The protein below binds the small molecule below.
Small molecule (SMILES): OCCc1ccc(O)c(O)c1

Binding-site contacts:
Ligand atom CAG contacts residue ARG87 of chain 1.B at 3.7 Å.
Ligand atom CAD contacts residue ALA88 of chain 1.B at 4.1 Å (hydrophobic).
Ligand atom OAC contacts residue GLN86 of chain 1.B at 2.7 Å (h-bond).
Ligand atom CAJ contacts residue ALA88 of chain 1.B at 3.6 Å (hydrophobic).
Ligand atom CAF contacts residue ALA88 of chain 1.B at 3.8 Å (hydrophobic).
Ligand atom OAB contacts residue ALA88 of chain 1.B at 4.4 Å.
Ligand atom OAA contacts residue GLU384 of chain 1.B at 3.3 Å (salt-bridge).
Ligand atom CAF contacts residue ARG87 of chain 1.B at 3.7 Å.
Ligand atom CAK contacts residue ALA88 of chain 1.B at 4.0 Å (hydrophobic).
Ligand atom OAC contacts residue TYR85 of chain 1.B at 3.8 Å.
Ligand atom CAF contacts residue LYS151 of chain 1.B at 3.7 Å.
Ligand atom CAF contacts residue GLN86 of chain 1.B at 3.2 Å.
Ligand atom CAI contacts residue ALA88 of chain 1.B at 4.0 Å (hydrophobic).
Ligand atom OAA contacts residue GLN86 of chain 1.B at 3.8 Å.
Ligand atom CAJ contacts residue GLN86 of chain 1.B at 3.4 Å.
Ligand atom CAE contacts residue ALA88 of chain 1.B at 4.2 Å (hydrophobic).
Ligand atom OAC contacts residue LYS151 of chain 1.B at 3.3 Å.
Ligand atom OAB contacts residue LYS151 of chain 1.B at 3.8 Å.
Ligand atom CAJ contacts residue ARG87 of chain 1.B at 3.8 Å.
Ligand atom CAG contacts residue GLN86 of chain 1.B at 4.0 Å.
Ligand atom OAC contacts residue ARG87 of chain 1.B at 3.6 Å.
Ligand atom OAC contacts residue ALA88 of chain 1.B at 3.6 Å.
Ligand atom CAJ contacts residue LYS151 of chain 1.B at 3.6 Å.
Ligand atom CAK contacts residue ARG87 of chain 1.B at 4.3 Å.

Sequence of chain 1.B:
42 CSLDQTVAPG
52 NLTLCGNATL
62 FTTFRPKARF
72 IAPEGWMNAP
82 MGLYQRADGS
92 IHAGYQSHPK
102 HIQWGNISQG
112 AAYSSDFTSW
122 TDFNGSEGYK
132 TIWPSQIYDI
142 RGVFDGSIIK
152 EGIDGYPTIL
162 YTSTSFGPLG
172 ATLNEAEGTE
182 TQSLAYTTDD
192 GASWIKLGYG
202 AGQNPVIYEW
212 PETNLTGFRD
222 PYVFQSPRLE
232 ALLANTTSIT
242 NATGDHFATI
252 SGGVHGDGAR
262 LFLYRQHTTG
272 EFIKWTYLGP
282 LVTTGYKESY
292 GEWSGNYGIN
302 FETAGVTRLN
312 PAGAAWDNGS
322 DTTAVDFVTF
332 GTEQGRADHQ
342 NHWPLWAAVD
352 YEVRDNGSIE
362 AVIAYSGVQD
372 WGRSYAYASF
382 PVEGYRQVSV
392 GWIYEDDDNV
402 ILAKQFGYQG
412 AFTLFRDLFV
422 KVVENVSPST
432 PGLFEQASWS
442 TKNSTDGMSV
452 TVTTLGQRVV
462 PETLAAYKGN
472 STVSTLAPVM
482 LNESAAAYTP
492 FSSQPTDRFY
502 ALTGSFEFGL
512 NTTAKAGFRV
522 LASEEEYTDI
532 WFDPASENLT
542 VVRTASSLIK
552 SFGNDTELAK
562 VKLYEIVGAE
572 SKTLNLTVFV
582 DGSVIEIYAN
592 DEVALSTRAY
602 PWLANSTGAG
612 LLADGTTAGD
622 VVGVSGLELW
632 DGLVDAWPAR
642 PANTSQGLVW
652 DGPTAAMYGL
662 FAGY